The small molecule below binds the protein below.
Small molecule (SMILES): CC(=O)N[C@H]1[C@H](O[C@H]2[C@H](O)[C@@H](NC(C)=O)CO[C@@H]2CO)O[C@H](CO)[C@@H](O)[C@@H]1O

Binding-site contacts:
Ligand atom N2 contacts residue ASP86 of chain 1.A at 2.9 Å (salt-bridge).
Ligand atom C8 contacts residue ASN64 of chain 1.A at 4.4 Å.
Ligand atom N2 contacts residue ASN64 of chain 1.A at 2.8 Å (h-bond).
Ligand atom C2 contacts residue ASP86 of chain 1.A at 3.7 Å.
Ligand atom C5 contacts residue SER66 of chain 1.A at 3.4 Å.
Ligand atom C5 contacts residue ASN64 of chain 1.A at 3.7 Å.
Ligand atom O5 contacts residue ASP40 of chain 1.A at 4.3 Å.
Ligand atom C3 contacts residue ASP86 of chain 1.A at 3.9 Å.
Ligand atom C1 contacts residue ASP86 of chain 1.A at 3.7 Å.
Ligand atom C7 contacts residue ASN64 of chain 1.A at 3.3 Å.
Ligand atom O7 contacts residue ASN64 of chain 1.A at 3.6 Å (h-bond).
Ligand atom O5 contacts residue SER66 of chain 1.A at 3.4 Å (h-bond).
Ligand atom C7 contacts residue ASP86 of chain 1.A at 3.8 Å.
Ligand atom O7 contacts residue LEU62 of chain 1.A at 4.4 Å.
Ligand atom O6 contacts residue SER42 of chain 1.A at 3.8 Å.
Ligand atom C8 contacts residue ASP86 of chain 1.A at 3.7 Å.
Ligand atom C6 contacts residue SER42 of chain 1.A at 3.9 Å.
Ligand atom C1 contacts residue ASN64 of chain 1.A at 1.4 Å.
Ligand atom C8 contacts residue THR84 of chain 1.A at 4.2 Å.
Ligand atom C8 contacts residue HIS105 of chain 1.A at 4.4 Å.
Ligand atom C5 contacts residue SER42 of chain 1.A at 4.3 Å.
Ligand atom C1 contacts residue SER66 of chain 1.A at 3.6 Å.
Ligand atom C2 contacts residue ASN64 of chain 1.A at 2.3 Å.
Ligand atom C4 contacts residue ASN64 of chain 1.A at 4.2 Å.
Ligand atom O5 contacts residue ASN64 of chain 1.A at 2.4 Å (h-bond).
Ligand atom C3 contacts residue ASN64 of chain 1.A at 3.7 Å.
Ligand atom O5 contacts residue SER42 of chain 1.A at 3.6 Å (h-bond).
Ligand atom C6 contacts residue SER66 of chain 1.A at 4.0 Å.

Sequence of chain 1.A:
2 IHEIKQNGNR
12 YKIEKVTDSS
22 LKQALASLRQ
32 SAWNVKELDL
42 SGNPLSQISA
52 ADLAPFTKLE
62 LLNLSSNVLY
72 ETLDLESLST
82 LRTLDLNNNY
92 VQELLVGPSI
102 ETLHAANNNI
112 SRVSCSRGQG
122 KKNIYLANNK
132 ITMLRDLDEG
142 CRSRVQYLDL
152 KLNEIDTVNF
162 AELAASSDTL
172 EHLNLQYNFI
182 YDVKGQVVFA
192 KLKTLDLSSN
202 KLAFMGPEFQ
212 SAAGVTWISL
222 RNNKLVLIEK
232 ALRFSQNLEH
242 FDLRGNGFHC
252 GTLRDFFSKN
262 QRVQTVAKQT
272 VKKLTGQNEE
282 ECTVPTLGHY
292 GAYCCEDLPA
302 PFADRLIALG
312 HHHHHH